Binding-site contacts:
Ligand atom O contacts residue ARG53 of chain 1.A at 2.8 Å (salt-bridge).
Ligand atom OH contacts residue ASN26 of chain 1.B at 3.0 Å (h-bond).
Ligand atom C contacts residue ARG53 of chain 1.B at 3.5 Å.
Ligand atom CB contacts residue ASP30 of chain 1.A at 3.4 Å.
Ligand atom CD contacts residue ASN51 of chain 1.B at 3.5 Å.
Ligand atom CA contacts residue ARG53 of chain 1.B at 3.2 Å.
Ligand atom CZ contacts residue PRO89 of chain 1.A at 3.5 Å (hydrophobic).
Ligand atom CD2 contacts residue LEU24 of chain 1.A at 3.4 Å (hydrophobic).
Ligand atom CA contacts residue GLY28 of chain 1.A at 3.3 Å.
Ligand atom CE contacts residue ASN26 of chain 1.A at 3.5 Å.
Ligand atom OXT contacts residue ASP30 of chain 1.A at 3.3 Å (salt-bridge).
Ligand atom CG contacts residue ASP30 of chain 1.A at 3.4 Å.
Ligand atom N contacts residue ACT1 of chain 1.K at 2.8 Å (h-bond).
Ligand atom O contacts residue ASN26 of chain 1.A at 3.4 Å (h-bond).
Ligand atom N contacts residue ARG53 of chain 1.B at 2.8 Å (salt-bridge).
Ligand atom C contacts residue ASP30 of chain 1.A at 3.3 Å.
Ligand atom CA contacts residue ARG53 of chain 1.A at 3.2 Å.
Ligand atom CD1 contacts residue ARG53 of chain 1.B at 3.6 Å.
Ligand atom CB contacts residue GLY28 of chain 1.B at 3.5 Å.
Ligand atom O contacts residue ARG53 of chain 1.A at 3.4 Å (salt-bridge).
Ligand atom N contacts residue GLY28 of chain 1.B at 3.0 Å (h-bond).
Ligand atom O contacts residue LEU52 of chain 1.B at 3.4 Å.
Ligand atom N contacts residue ASP30 of chain 1.B at 2.7 Å (salt-bridge).
Ligand atom CH contacts residue ASN26 of chain 1.A at 3.5 Å.
Ligand atom O contacts residue ALA29 of chain 1.A at 3.4 Å.
Ligand atom CD contacts residue THR50 of chain 1.B at 3.0 Å.
Ligand atom O contacts residue GLY54 of chain 1.B at 3.5 Å.
Ligand atom CB contacts residue ASP30 of chain 1.B at 3.5 Å.
Ligand atom CA contacts residue ASP30 of chain 1.B at 3.5 Å.
Ligand atom O contacts residue ARG53 of chain 1.B at 2.9 Å (salt-bridge).
Ligand atom C contacts residue ACT1 of chain 1.K at 3.5 Å.
Ligand atom O contacts residue ACT1 of chain 1.K at 3.4 Å (h-bond).
Ligand atom O contacts residue LEU52 of chain 1.A at 3.5 Å.
Ligand atom CM contacts residue ACT1 of chain 1.K at 3.4 Å.
Ligand atom ND1 contacts residue ASP30 of chain 1.A at 2.6 Å (salt-bridge).
Ligand atom OH contacts residue ASN26 of chain 1.A at 2.6 Å (h-bond).
Ligand atom N contacts residue ASN51 of chain 1.B at 3.1 Å (h-bond).
Ligand atom O contacts residue ASN51 of chain 1.B at 3.4 Å (h-bond).
Ligand atom O contacts residue ASP30 of chain 1.A at 2.9 Å (salt-bridge).
Ligand atom O contacts residue ASP30 of chain 1.B at 2.8 Å (salt-bridge).

The protein below binds the small molecule below.
Small molecule (SMILES): CSCC[C@H](NC(=O)[C@H](C)NC(=O)C[C@H](O)[C@H](Cc1ccccc1)NC(=O)[C@@H](NC(=O)[C@H](Cc1ccc(O)cc1)NC(=O)[C@@H]1CCCN1)C(C)C)C(=O)N[C@@H](Cc1cnc[nH]1)C(=O)O

Sequence of chain 1.B:
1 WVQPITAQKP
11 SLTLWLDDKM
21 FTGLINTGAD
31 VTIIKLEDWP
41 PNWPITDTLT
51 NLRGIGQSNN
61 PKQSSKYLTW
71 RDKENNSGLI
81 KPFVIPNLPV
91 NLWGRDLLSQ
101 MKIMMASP

Sequence of chain 1.A:
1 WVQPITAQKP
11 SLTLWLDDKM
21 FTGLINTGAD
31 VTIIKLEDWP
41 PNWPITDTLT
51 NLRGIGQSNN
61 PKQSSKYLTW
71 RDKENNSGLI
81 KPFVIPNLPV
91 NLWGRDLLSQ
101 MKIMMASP